Sequence of chain 1.F:
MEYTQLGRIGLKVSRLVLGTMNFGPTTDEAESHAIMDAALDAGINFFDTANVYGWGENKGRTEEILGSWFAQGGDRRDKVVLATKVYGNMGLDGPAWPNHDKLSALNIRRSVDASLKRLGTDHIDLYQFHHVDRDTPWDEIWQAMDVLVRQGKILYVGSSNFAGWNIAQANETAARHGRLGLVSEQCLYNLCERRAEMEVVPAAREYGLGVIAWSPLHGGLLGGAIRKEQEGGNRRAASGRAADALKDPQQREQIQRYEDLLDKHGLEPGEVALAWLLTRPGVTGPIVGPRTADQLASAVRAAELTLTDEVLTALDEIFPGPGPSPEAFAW

Sequence of chain 1.B:
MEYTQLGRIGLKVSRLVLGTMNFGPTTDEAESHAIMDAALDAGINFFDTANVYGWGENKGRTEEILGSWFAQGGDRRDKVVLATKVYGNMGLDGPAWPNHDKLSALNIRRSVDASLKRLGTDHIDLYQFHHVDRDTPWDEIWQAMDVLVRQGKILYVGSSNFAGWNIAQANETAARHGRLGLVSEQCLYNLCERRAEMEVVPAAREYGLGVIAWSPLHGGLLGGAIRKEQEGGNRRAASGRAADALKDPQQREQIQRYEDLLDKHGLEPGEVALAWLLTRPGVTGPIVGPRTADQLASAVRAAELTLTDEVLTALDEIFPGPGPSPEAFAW

A protein and the small-molecule ligand that binds it are described below.
Small molecule (SMILES): CC[C@H]1OC(=O)C[C@@H](O)[C@H](C)[C@@H](O[C@@H]2O[C@H](C)[C@@H](O[C@H]3C[C@@](C)(O)[C@@H](O)[C@H](C)O3)[C@H](N(C)C)[C@H]2O)[C@@H](CC=O)C[C@@H](C)C(=O)/C=C/C(C)=C/[C@@H]1CO[C@@H]1O[C@H](C)[C@@H](O)[C@@H](OC)[C@H]1OC

Binding-site contacts:
Ligand atom O9 contacts residue TRP351 of chain 1.F at 3.2 Å.
Ligand atom C8A contacts residue ASP264 of chain 1.B at 4.1 Å.
Ligand atom O20 contacts residue HIS150 of chain 1.B at 3.1 Å (h-bond).
Ligand atom O4B contacts residue TRP75 of chain 1.B at 3.6 Å.
Ligand atom O1A contacts residue ARG261 of chain 1.B at 3.6 Å.
Ligand atom C4 contacts residue TRP75 of chain 1.B at 4.3 Å (hydrophobic).
Ligand atom O20 contacts residue NAP1 of chain 1.K at 3.3 Å.
Ligand atom C4A contacts residue ARG261 of chain 1.B at 4.2 Å.
Ligand atom C20 contacts residue HIS150 of chain 1.B at 3.8 Å.
Ligand atom O5A contacts residue ARG261 of chain 1.B at 3.4 Å (salt-bridge).
Ligand atom C5A contacts residue ARG261 of chain 1.B at 4.2 Å.
Ligand atom C20 contacts residue TRP75 of chain 1.B at 3.8 Å (hydrophobic).
Ligand atom C8A contacts residue GLY260 of chain 1.B at 3.7 Å.
Ligand atom C6A contacts residue GLY260 of chain 1.B at 3.8 Å.
Ligand atom C2A contacts residue ARG261 of chain 1.B at 3.7 Å.
Ligand atom C2B contacts residue SER259 of chain 1.B at 4.0 Å.
Ligand atom C7A contacts residue ARG261 of chain 1.B at 3.8 Å.
Ligand atom O2A contacts residue ARG261 of chain 1.B at 4.2 Å.
Ligand atom O20 contacts residue TYR73 of chain 1.B at 3.5 Å (h-bond).
Ligand atom C9 contacts residue TRP351 of chain 1.F at 4.0 Å (hydrophobic).
Ligand atom C7A contacts residue GLY260 of chain 1.B at 4.2 Å.
Ligand atom C21 contacts residue TRP351 of chain 1.F at 3.7 Å (hydrophobic).
Ligand atom C7B contacts residue SER259 of chain 1.B at 4.0 Å.
Ligand atom C1A contacts residue ARG261 of chain 1.B at 3.7 Å.
Ligand atom C18 contacts residue TRP75 of chain 1.B at 3.5 Å (hydrophobic).
Ligand atom C2B contacts residue GLY260 of chain 1.B at 3.9 Å.
Ligand atom O1 contacts residue TRP75 of chain 1.B at 3.5 Å.
Ligand atom C19 contacts residue NAP1 of chain 1.K at 3.8 Å.
Ligand atom C4A contacts residue GLY260 of chain 1.B at 3.8 Å.
Ligand atom C8 contacts residue TRP351 of chain 1.F at 4.1 Å (hydrophobic).
Ligand atom C6A contacts residue ARG261 of chain 1.B at 3.3 Å.
Ligand atom C3 contacts residue TRP75 of chain 1.B at 3.7 Å (hydrophobic).
Ligand atom C1B contacts residue GLY260 of chain 1.B at 3.8 Å.
Ligand atom C10 contacts residue TRP351 of chain 1.F at 4.2 Å (hydrophobic).
Ligand atom C20 contacts residue NAP1 of chain 1.K at 3.9 Å.
Ligand atom C18 contacts residue MET41 of chain 1.B at 3.8 Å (hydrophobic).
Ligand atom C19 contacts residue TRP351 of chain 1.F at 3.5 Å (hydrophobic).
Ligand atom C20 contacts residue TYR73 of chain 1.B at 4.2 Å (hydrophobic).
Ligand atom O3 contacts residue TRP75 of chain 1.B at 3.2 Å.
Ligand atom C7 contacts residue TRP351 of chain 1.F at 3.7 Å (hydrophobic).